A protein and the small-molecule ligand that binds it are described below.
Small molecule (SMILES): Nc1ccn([C@@H]2O[C@H](CO[P](=O)(O)O[C@H]3[C@@H](O)[C@H](n4ccc(=O)[nH]c4=O)O[C@@H]3CO[P](=O)(O)O[C@H]3[C@@H](O)[C@H](n4cnc5c(N)ncnc54)O[C@@H]3CO)[C@@H](O[P](=O)(O)OC[C@H]3O[C@@H](n4cnc5c(=O)nc(N)[nH]c54)[C@H](O)[C@@H]3O[P](=O)(O)OC[C@H]3O[C@@H](n4cnc5c(N)ncnc54)[C@H](O)[C@@H]3O[P](=O)(O)OC[C@H]3O[C@@H](n4cnc5c(=O)nc(N)[nH]c54)[C@H](O)[C@@H]3O[P](=O)(O)OC[C@H]3O[C@@H](n4cnc5c(N)ncnc54)[C@H](O)[C@@H]3O[P](=O)(O)OC[C@H]3O[C@@H](n4cnc5c(=O)nc(N)[nH]c54)[C@H](O)[C@@H]3O[P](=O)(O)OC[C@H]3O[C@@H](n4cnc5c(N)ncnc54)[C@H](O)[C@@H]3O)[C@H]2O)c(=O)n1

Sequence of chain 1.A:
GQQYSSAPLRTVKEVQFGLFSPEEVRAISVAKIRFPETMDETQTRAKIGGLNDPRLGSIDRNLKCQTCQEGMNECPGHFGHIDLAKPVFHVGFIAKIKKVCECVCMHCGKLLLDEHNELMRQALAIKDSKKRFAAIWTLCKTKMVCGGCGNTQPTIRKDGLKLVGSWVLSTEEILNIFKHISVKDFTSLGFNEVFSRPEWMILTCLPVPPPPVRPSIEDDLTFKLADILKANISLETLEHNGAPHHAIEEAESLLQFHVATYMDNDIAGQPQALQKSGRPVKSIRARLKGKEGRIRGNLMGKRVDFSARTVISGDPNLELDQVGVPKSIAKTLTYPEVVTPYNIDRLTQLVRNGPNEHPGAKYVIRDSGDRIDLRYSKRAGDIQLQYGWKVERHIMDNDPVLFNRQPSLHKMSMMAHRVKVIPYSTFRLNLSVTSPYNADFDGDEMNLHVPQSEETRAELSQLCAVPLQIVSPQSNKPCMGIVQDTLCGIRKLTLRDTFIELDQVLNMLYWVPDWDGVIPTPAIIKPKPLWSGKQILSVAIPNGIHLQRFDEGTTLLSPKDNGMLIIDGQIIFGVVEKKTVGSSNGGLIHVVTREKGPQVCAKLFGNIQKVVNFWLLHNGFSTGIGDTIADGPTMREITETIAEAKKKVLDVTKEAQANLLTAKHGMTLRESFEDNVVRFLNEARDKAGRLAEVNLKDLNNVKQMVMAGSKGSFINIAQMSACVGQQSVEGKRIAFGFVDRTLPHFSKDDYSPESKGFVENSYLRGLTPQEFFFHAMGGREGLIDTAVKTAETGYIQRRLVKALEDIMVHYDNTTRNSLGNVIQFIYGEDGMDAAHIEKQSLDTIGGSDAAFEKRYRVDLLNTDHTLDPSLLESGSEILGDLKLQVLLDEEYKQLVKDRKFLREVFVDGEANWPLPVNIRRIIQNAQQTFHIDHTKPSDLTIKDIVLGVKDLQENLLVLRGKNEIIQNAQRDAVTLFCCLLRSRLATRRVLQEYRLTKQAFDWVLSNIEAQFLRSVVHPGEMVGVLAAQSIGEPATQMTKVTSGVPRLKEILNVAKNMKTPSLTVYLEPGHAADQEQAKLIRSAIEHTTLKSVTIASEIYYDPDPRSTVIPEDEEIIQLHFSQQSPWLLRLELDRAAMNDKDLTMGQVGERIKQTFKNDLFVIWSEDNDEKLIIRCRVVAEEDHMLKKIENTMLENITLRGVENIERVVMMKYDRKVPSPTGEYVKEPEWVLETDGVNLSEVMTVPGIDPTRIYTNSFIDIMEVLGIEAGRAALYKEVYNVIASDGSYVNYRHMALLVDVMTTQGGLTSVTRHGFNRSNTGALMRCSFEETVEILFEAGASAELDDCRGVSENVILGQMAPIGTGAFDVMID

Binding-site contacts:
Ligand atom O3' contacts residue MG1 of chain 1.O at 1.9 Å.
Ligand atom O5' contacts residue LYS987 of chain 1.B at 3.5 Å (salt-bridge).
Ligand atom P contacts residue LYS987 of chain 1.B at 3.9 Å.
Ligand atom OP1 contacts residue LYS323 of chain 1.A at 3.6 Å (salt-bridge).
Ligand atom OP1 contacts residue ALA477 of chain 1.B at 3.4 Å.
Ligand atom P contacts residue ARG476 of chain 1.B at 4.0 Å.
Ligand atom C3' contacts residue ASP485 of chain 1.A at 3.6 Å.
Ligand atom C3' contacts residue MG1 of chain 1.O at 2.7 Å.
Ligand atom C4' contacts residue ALA477 of chain 1.B at 4.0 Å (hydrophobic).
Ligand atom OP1 contacts residue GLN481 of chain 1.B at 3.8 Å.
Ligand atom O2' contacts residue ARG320 of chain 1.A at 3.8 Å.
Ligand atom O4' contacts residue HIS1097 of chain 1.B at 3.5 Å.
Ligand atom C5' contacts residue HIS1097 of chain 1.B at 3.5 Å.
Ligand atom OP1 contacts residue ARG476 of chain 1.B at 4.0 Å.
Ligand atom O3' contacts residue ARG446 of chain 1.A at 3.9 Å.
Ligand atom C5' contacts residue GLN776 of chain 1.B at 3.6 Å.
Ligand atom O2' contacts residue HIS1097 of chain 1.B at 3.8 Å.
Ligand atom C2' contacts residue ARG476 of chain 1.B at 3.6 Å.
Ligand atom O3' contacts residue ASP485 of chain 1.A at 3.0 Å (salt-bridge).
Ligand atom C5' contacts residue GLY478 of chain 1.B at 3.8 Å.
Ligand atom OP1 contacts residue LYS987 of chain 1.B at 3.5 Å (salt-bridge).
Ligand atom O2' contacts residue ASN465 of chain 1.B at 4.0 Å.
Ligand atom O5' contacts residue ARG1124 of chain 1.B at 3.8 Å.
Ligand atom C4' contacts residue ASP485 of chain 1.A at 3.2 Å.
Ligand atom O3' contacts residue ASP481 of chain 1.A at 3.5 Å (salt-bridge).
Ligand atom C3' contacts residue ARG476 of chain 1.B at 3.5 Å.
Ligand atom OP1 contacts residue GLN776 of chain 1.B at 2.9 Å (h-bond).
Ligand atom C4' contacts residue MG1 of chain 1.O at 3.3 Å.
Ligand atom C4' contacts residue HIS1097 of chain 1.B at 3.4 Å.
Ligand atom C2 contacts residue GLN447 of chain 1.A at 3.8 Å.
Ligand atom O5' contacts residue GLN776 of chain 1.B at 4.0 Å.
Ligand atom O3' contacts residue GLN481 of chain 1.B at 3.5 Å (h-bond).
Ligand atom C4' contacts residue ARG476 of chain 1.B at 3.8 Å.
Ligand atom O3' contacts residue ARG476 of chain 1.B at 2.8 Å (salt-bridge).
Ligand atom O2' contacts residue ARG476 of chain 1.B at 2.6 Å (salt-bridge).
Ligand atom OP1 contacts residue LYS979 of chain 1.B at 3.8 Å.
Ligand atom C5' contacts residue ALA477 of chain 1.B at 3.3 Å (hydrophobic).
Ligand atom O3' contacts residue GLN776 of chain 1.B at 2.8 Å (h-bond).
Ligand atom P contacts residue GLN776 of chain 1.B at 3.4 Å.
Ligand atom C2 contacts residue PRO448 of chain 1.A at 4.0 Å (hydrophobic).

Sequence of chain 1.B:
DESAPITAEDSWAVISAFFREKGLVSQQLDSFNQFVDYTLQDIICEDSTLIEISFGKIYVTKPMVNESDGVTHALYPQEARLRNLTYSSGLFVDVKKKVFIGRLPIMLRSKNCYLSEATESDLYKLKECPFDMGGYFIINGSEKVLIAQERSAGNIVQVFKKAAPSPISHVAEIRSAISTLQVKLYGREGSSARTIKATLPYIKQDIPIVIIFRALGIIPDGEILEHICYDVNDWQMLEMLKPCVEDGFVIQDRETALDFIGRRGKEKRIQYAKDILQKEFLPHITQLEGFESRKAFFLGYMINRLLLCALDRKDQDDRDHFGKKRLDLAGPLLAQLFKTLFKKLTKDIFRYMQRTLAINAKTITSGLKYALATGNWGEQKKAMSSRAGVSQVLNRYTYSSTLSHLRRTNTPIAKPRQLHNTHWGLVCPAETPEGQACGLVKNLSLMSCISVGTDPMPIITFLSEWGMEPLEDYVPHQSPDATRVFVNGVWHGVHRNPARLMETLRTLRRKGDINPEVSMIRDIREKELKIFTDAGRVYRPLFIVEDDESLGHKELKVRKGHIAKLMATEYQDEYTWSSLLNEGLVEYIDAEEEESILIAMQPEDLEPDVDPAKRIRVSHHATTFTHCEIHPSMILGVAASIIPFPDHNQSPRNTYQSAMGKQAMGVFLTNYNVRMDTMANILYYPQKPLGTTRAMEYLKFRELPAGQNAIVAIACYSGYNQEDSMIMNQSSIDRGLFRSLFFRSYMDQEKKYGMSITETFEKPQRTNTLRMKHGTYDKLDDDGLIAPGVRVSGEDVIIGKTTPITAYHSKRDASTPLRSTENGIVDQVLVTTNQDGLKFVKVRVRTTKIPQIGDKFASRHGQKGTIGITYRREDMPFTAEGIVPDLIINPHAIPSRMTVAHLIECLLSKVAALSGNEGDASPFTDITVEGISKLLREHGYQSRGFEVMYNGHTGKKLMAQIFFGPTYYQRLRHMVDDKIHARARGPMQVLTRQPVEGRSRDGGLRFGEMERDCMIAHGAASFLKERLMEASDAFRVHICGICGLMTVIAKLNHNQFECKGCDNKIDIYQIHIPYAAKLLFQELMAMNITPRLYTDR